Binding-site contacts:
Ligand atom C3 contacts residue LEU31 of chain 1.B at 4.1 Å (hydrophobic).
Ligand atom C3 contacts residue LEU56 of chain 1.B at 4.1 Å (hydrophobic).
Ligand atom O contacts residue THR59 of chain 1.B at 4.2 Å.
Ligand atom C8 contacts residue TYR27 of chain 1.A at 3.4 Å (hydrophobic).
Ligand atom C1 contacts residue ARG32 of chain 1.B at 4.5 Å.
Ligand atom C7 contacts residue TYR27 of chain 1.A at 4.5 Å (hydrophobic).
Ligand atom S contacts residue TYR57 of chain 1.B at 4.1 Å.
Ligand atom C6 contacts residue TYR27 of chain 1.A at 3.8 Å (hydrophobic).
Ligand atom C2 contacts residue PHE28 of chain 1.B at 4.1 Å (hydrophobic).
Ligand atom N contacts residue PHE28 of chain 1.B at 4.4 Å.
Ligand atom C8 contacts residue LEU56 of chain 1.B at 3.1 Å (hydrophobic).
Ligand atom C9 contacts residue THR59 of chain 1.B at 3.7 Å.
Ligand atom C5 contacts residue TYR57 of chain 1.B at 3.6 Å (hydrophobic).
Ligand atom O contacts residue TYR57 of chain 1.B at 4.2 Å.
Ligand atom C2 contacts residue ARG32 of chain 1.B at 4.4 Å.
Ligand atom N4 contacts residue TYR27 of chain 1.A at 4.0 Å.
Ligand atom C6 contacts residue LEU56 of chain 1.B at 3.9 Å (hydrophobic).
Ligand atom N4 contacts residue THR59 of chain 1.B at 4.4 Å.
Ligand atom S contacts residue LEU56 of chain 1.B at 3.6 Å (h-bond).
Ligand atom N3 contacts residue PHE28 of chain 1.B at 4.5 Å.
Ligand atom C4 contacts residue LEU56 of chain 1.B at 4.0 Å (hydrophobic).
Ligand atom C5 contacts residue GLU35 of chain 1.B at 4.0 Å.
Ligand atom C4 contacts residue GLU35 of chain 1.B at 3.6 Å.
Ligand atom C4 contacts residue TYR57 of chain 1.B at 4.2 Å (hydrophobic).

Sequence of chain 1.A:
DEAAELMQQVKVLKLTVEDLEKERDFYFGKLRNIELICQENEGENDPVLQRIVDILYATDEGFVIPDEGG

Sequence of chain 1.B:
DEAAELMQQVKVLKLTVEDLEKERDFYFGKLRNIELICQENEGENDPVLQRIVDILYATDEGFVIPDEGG

This protein binds this small molecule.
Small molecule (SMILES): C[C@@H](Sc1nnnn1C1CCCC1)C(=O)NCc1ccco1